Binding-site contacts:
Ligand atom C11 contacts residue PRO318 of chain 1.A at 3.2 Å (hydrophobic).
Ligand atom O4 contacts residue ARG84 of chain 1.A at 2.9 Å (salt-bridge).
Ligand atom O1 contacts residue GLY321 of chain 1.A at 3.5 Å.
Ligand atom C2 contacts residue ILE224 of chain 1.A at 3.6 Å (hydrophobic).
Ligand atom C contacts residue FAD1 of chain 1.C at 3.4 Å.
Ligand atom C4 contacts residue GLY321 of chain 1.A at 3.5 Å.
Ligand atom C6 contacts residue ASN369 of chain 1.A at 3.5 Å.
Ligand atom C contacts residue ILE224 of chain 1.A at 3.7 Å (hydrophobic).
Ligand atom O contacts residue ILE224 of chain 1.A at 3.2 Å.
Ligand atom C8 contacts residue ARG84 of chain 1.A at 3.4 Å.
Ligand atom CL contacts residue ILE224 of chain 1.A at 3.7 Å.
Ligand atom C5 contacts residue HIS320 of chain 1.A at 3.4 Å.
Ligand atom C6 contacts residue PHE319 of chain 1.A at 3.6 Å (hydrophobic).
Ligand atom C3 contacts residue FAD1 of chain 1.C at 3.2 Å.
Ligand atom C10 contacts residue PRO318 of chain 1.A at 3.5 Å (hydrophobic).
Ligand atom O3 contacts residue TYR98 of chain 1.A at 2.7 Å (h-bond).
Ligand atom O2 contacts residue TYR404 of chain 1.A at 2.8 Å (h-bond).
Ligand atom O2 contacts residue HIS320 of chain 1.A at 3.5 Å (h-bond).
Ligand atom C10 contacts residue PHE319 of chain 1.A at 3.3 Å (hydrophobic).
Ligand atom C8 contacts residue TYR98 of chain 1.A at 3.5 Å (hydrophobic).
Ligand atom C2 contacts residue PRO318 of chain 1.A at 3.6 Å (hydrophobic).
Ligand atom N contacts residue GLY321 of chain 1.A at 3.7 Å.
Ligand atom C11 contacts residue ILE224 of chain 1.A at 3.7 Å (hydrophobic).
Ligand atom C7 contacts residue TYR98 of chain 1.A at 3.4 Å (hydrophobic).
Ligand atom C9 contacts residue HIS320 of chain 1.A at 3.8 Å.
Ligand atom C1 contacts residue FAD1 of chain 1.C at 3.6 Å.
Ligand atom C10 contacts residue MET373 of chain 1.A at 3.7 Å (hydrophobic).
Ligand atom O1 contacts residue LEU213 of chain 1.A at 3.7 Å.
Ligand atom O2 contacts residue ILE106 of chain 1.A at 3.4 Å.
Ligand atom CL contacts residue PRO318 of chain 1.A at 3.5 Å.
Ligand atom CL contacts residue PHE238 of chain 1.A at 3.5 Å.
Ligand atom C7 contacts residue MET373 of chain 1.A at 3.8 Å (hydrophobic).
Ligand atom C9 contacts residue GLY321 of chain 1.A at 3.5 Å.
Ligand atom C3 contacts residue GLY321 of chain 1.A at 3.8 Å.
Ligand atom N contacts residue HIS320 of chain 1.A at 3.5 Å.
Ligand atom O3 contacts residue ARG84 of chain 1.A at 2.8 Å (salt-bridge).
Ligand atom O1 contacts residue ALA56 of chain 1.A at 3.4 Å.
Ligand atom O4 contacts residue ASN369 of chain 1.A at 3.0 Å (h-bond).
Ligand atom O4 contacts residue MET373 of chain 1.A at 3.5 Å.
Ligand atom C1 contacts residue ILE224 of chain 1.A at 3.4 Å (hydrophobic).

Sequence of chain 1.A:
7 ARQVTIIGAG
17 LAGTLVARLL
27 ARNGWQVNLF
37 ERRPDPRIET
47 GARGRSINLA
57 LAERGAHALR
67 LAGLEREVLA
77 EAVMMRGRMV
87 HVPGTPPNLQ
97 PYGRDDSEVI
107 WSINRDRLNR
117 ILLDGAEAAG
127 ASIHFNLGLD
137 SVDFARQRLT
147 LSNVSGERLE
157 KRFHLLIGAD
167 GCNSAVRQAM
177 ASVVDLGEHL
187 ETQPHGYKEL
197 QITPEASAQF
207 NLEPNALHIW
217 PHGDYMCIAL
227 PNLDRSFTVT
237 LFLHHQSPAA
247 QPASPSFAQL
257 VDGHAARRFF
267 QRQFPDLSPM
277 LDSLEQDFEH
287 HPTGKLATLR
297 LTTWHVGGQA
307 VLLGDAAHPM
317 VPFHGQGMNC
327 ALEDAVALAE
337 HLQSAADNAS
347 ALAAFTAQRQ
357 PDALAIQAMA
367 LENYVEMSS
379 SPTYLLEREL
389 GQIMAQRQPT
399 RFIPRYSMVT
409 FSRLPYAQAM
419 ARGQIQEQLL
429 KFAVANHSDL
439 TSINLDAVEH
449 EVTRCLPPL

The small molecule below binds the protein below.
Small molecule (SMILES): CCOc1cc2oc(=O)n(CCC(=O)O)c2cc1Cl